Binding-site contacts:
Ligand atom CAU contacts residue ARG113 of chain 1.D at 3.9 Å.
Ligand atom CAN contacts residue ILE117 of chain 1.D at 3.5 Å (hydrophobic).
Ligand atom CAU contacts residue THR101 of chain 1.D at 4.0 Å.
Ligand atom CAT contacts residue ILE117 of chain 1.D at 4.0 Å (hydrophobic).
Ligand atom NAR contacts residue ALA173 of chain 1.C at 3.3 Å (h-bond).
Ligand atom OAE contacts residue THR101 of chain 1.D at 3.6 Å (h-bond).
Ligand atom NAR contacts residue GLY100 of chain 1.D at 4.0 Å.
Ligand atom OAG contacts residue GLY100 of chain 1.D at 3.5 Å.
Ligand atom OAE contacts residue ARG113 of chain 1.D at 2.8 Å (salt-bridge).
Ligand atom CAT contacts residue THR172 of chain 1.C at 3.5 Å.
Ligand atom NAR contacts residue THR101 of chain 1.D at 3.9 Å.
Ligand atom CAN contacts residue ARG113 of chain 1.D at 4.0 Å.
Ligand atom CAJ contacts residue TYR240 of chain 1.C at 3.4 Å (hydrophobic).
Ligand atom OAD contacts residue ARG113 of chain 1.D at 2.8 Å (salt-bridge).
Ligand atom OAG contacts residue ALA173 of chain 1.C at 3.8 Å.
Ligand atom CAT contacts residue ARG113 of chain 1.D at 3.7 Å.
Ligand atom CAA contacts residue TYR240 of chain 1.C at 3.8 Å (hydrophobic).
Ligand atom CAO contacts residue ILE167 of chain 1.C at 4.0 Å (hydrophobic).
Ligand atom CAM contacts residue TYR240 of chain 1.C at 3.6 Å (hydrophobic).
Ligand atom CAK contacts residue THR172 of chain 1.C at 3.7 Å.
Ligand atom OAD contacts residue ILE117 of chain 1.D at 3.8 Å.
Ligand atom CAL contacts residue GLY116 of chain 1.D at 4.0 Å.
Ligand atom CAP contacts residue GLU70 of chain 1.D at 3.7 Å.
Ligand atom CAC contacts residue VAL156 of chain 1.C at 3.8 Å (hydrophobic).
Ligand atom CAN contacts residue THR172 of chain 1.C at 4.0 Å.
Ligand atom CAN contacts residue THR101 of chain 1.D at 3.6 Å.
Ligand atom OAE contacts residue SER102 of chain 1.D at 3.4 Å.
Ligand atom CAL contacts residue THR206 of chain 1.C at 3.9 Å.
Ligand atom CAO contacts residue ARG113 of chain 1.D at 3.9 Å.
Ligand atom CAL contacts residue TYR240 of chain 1.C at 4.0 Å (hydrophobic).
Ligand atom CAK contacts residue GLU202 of chain 1.C at 3.8 Å.
Ligand atom CAM contacts residue THR172 of chain 1.C at 4.0 Å.
Ligand atom CAM contacts residue GLY116 of chain 1.D at 3.9 Å.
Ligand atom CAO contacts residue THR172 of chain 1.C at 3.2 Å.
Ligand atom CAB contacts residue PHE71 of chain 1.D at 3.7 Å (hydrophobic).
Ligand atom NAQ contacts residue THR172 of chain 1.C at 2.9 Å (h-bond).
Ligand atom CAN contacts residue ALA173 of chain 1.C at 3.5 Å (hydrophobic).
Ligand atom CAA contacts residue GLU202 of chain 1.C at 3.7 Å.
Ligand atom OAD contacts residue GLY116 of chain 1.D at 3.4 Å.
Ligand atom CAO contacts residue ALA173 of chain 1.C at 3.9 Å (hydrophobic).

A protein and the small-molecule ligand that binds it are described below.
Small molecule (SMILES): CCCCCNC(=O)CCNC(=O)[C@H](O)C(C)(C)C

Sequence of chain 1.C:
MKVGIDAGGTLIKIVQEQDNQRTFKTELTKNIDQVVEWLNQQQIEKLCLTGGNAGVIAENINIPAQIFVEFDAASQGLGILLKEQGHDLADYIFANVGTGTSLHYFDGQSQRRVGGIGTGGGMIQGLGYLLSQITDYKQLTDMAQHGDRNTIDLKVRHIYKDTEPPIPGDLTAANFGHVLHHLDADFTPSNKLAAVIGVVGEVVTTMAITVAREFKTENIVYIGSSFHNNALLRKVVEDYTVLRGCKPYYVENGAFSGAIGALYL

Sequence of chain 1.D:
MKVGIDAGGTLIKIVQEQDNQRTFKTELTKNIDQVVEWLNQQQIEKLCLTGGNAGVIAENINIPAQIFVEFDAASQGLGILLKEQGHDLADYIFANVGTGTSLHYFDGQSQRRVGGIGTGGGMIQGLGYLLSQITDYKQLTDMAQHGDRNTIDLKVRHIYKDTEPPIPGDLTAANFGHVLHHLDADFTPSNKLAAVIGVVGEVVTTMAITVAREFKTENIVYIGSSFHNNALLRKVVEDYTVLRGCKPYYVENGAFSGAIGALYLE